Binding-site contacts:
Ligand atom C4 contacts residue ILE64 of chain 1.A at 3.8 Å (hydrophobic).
Ligand atom O1 contacts residue ALA69 of chain 1.C at 3.7 Å.
Ligand atom C4 contacts residue LEU72 of chain 1.C at 4.2 Å (hydrophobic).
Ligand atom C5 contacts residue PHE20 of chain 1.A at 3.8 Å (hydrophobic).
Ligand atom C6 contacts residue LEU72 of chain 1.C at 3.5 Å (hydrophobic).
Ligand atom O1 contacts residue MET72 of chain 1.A at 4.3 Å.
Ligand atom C4 contacts residue LEU33 of chain 1.A at 4.1 Å (hydrophobic).
Ligand atom N2 contacts residue ALA69 of chain 1.C at 4.1 Å.
Ligand atom N1 contacts residue LEU72 of chain 1.C at 4.0 Å.
Ligand atom C2 contacts residue MET72 of chain 1.A at 4.0 Å (hydrophobic).
Ligand atom O1 contacts residue VAL73 of chain 1.C at 4.5 Å.
Ligand atom C1 contacts residue VAL56 of chain 1.A at 3.5 Å (hydrophobic).
Ligand atom C1 contacts residue MET52 of chain 1.A at 3.5 Å (hydrophobic).
Ligand atom N1 contacts residue MET52 of chain 1.A at 3.3 Å (h-bond).
Ligand atom C3 contacts residue LEU72 of chain 1.C at 3.5 Å (hydrophobic).
Ligand atom N2 contacts residue MET52 of chain 1.A at 2.9 Å (h-bond).
Ligand atom C1 contacts residue LEU72 of chain 1.C at 4.4 Å (hydrophobic).
Ligand atom C7 contacts residue PHE69 of chain 1.A at 3.2 Å (hydrophobic).
Ligand atom N2 contacts residue GLU55 of chain 1.A at 2.5 Å (salt-bridge).
Ligand atom C7 contacts residue MET72 of chain 1.A at 4.0 Å (hydrophobic).
Ligand atom C6 contacts residue PHE69 of chain 1.A at 4.0 Å (hydrophobic).
Ligand atom C4 contacts residue MET72 of chain 1.A at 4.5 Å (hydrophobic).
Ligand atom C5 contacts residue PHE69 of chain 1.A at 3.8 Å (hydrophobic).
Ligand atom N1 contacts residue VAL56 of chain 1.A at 3.4 Å.
Ligand atom C1 contacts residue ALA69 of chain 1.C at 4.2 Å (hydrophobic).
Ligand atom C2 contacts residue LEU72 of chain 1.C at 3.8 Å (hydrophobic).
Ligand atom C2 contacts residue VAL56 of chain 1.A at 4.0 Å (hydrophobic).
Ligand atom C6 contacts residue MET72 of chain 1.A at 3.4 Å (hydrophobic).
Ligand atom O1 contacts residue VAL56 of chain 1.A at 4.1 Å.
Ligand atom C5 contacts residue LEU33 of chain 1.A at 4.3 Å (hydrophobic).
Ligand atom C5 contacts residue ILE28 of chain 1.A at 4.1 Å (hydrophobic).
Ligand atom C6 contacts residue VAL73 of chain 1.C at 4.2 Å (hydrophobic).
Ligand atom N2 contacts residue VAL56 of chain 1.A at 3.6 Å.
Ligand atom C6 contacts residue PHE20 of chain 1.A at 4.0 Å (hydrophobic).
Ligand atom C1 contacts residue GLU55 of chain 1.A at 3.4 Å.
Ligand atom C3 contacts residue MET72 of chain 1.A at 3.4 Å (hydrophobic).
Ligand atom C7 contacts residue LEU72 of chain 1.C at 4.1 Å (hydrophobic).
Ligand atom C7 contacts residue PHE20 of chain 1.A at 3.3 Å (hydrophobic).
Ligand atom C4 contacts residue VAL56 of chain 1.A at 4.5 Å (hydrophobic).
Ligand atom O1 contacts residue GLU55 of chain 1.A at 3.6 Å (salt-bridge).

The small molecule below binds the protein below.
Small molecule (SMILES): NC(=O)Nc1ccccc1

Sequence of chain 1.A:
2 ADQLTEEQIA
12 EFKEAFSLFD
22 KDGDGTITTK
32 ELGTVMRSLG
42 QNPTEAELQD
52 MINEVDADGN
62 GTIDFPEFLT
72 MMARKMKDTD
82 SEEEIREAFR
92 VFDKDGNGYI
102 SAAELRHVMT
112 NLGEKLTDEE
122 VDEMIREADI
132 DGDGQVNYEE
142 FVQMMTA

Sequence of chain 1.C:
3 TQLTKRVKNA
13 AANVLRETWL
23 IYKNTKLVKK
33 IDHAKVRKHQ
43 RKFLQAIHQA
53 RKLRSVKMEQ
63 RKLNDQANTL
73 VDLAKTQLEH